Binding-site contacts:
Ligand atom OAD contacts residue GLN117 of chain 1.A at 3.3 Å (h-bond).
Ligand atom CAH contacts residue THR316 of chain 1.A at 3.8 Å.
Ligand atom CAK contacts residue LEU116 of chain 1.A at 3.8 Å (hydrophobic).
Ligand atom OAB contacts residue LYS64 of chain 1.A at 3.1 Å (salt-bridge).
Ligand atom CAH contacts residue GLY317 of chain 1.A at 3.2 Å.
Ligand atom OAB contacts residue SER61 of chain 1.A at 2.9 Å (h-bond).
Ligand atom OAF contacts residue TYR147 of chain 1.A at 2.4 Å (h-bond).
Ligand atom OAE contacts residue SER61 of chain 1.A at 2.4 Å (h-bond).
Ligand atom OAC contacts residue SER61 of chain 1.A at 3.4 Å (h-bond).
Ligand atom BOR contacts residue SER61 of chain 1.A at 1.6 Å.
Ligand atom OAC contacts residue ALA315 of chain 1.A at 2.8 Å (h-bond).
Ligand atom CAQ contacts residue SER61 of chain 1.A at 3.8 Å.
Ligand atom CAM contacts residue TYR218 of chain 1.A at 3.8 Å (hydrophobic).
Ligand atom SAZ contacts residue SER61 of chain 1.A at 3.5 Å (h-bond).
Ligand atom CAK contacts residue GLN117 of chain 1.A at 3.5 Å.
Ligand atom CAN contacts residue LEU116 of chain 1.A at 3.6 Å (hydrophobic).
Ligand atom CAR contacts residue TYR218 of chain 1.A at 3.5 Å (hydrophobic).
Ligand atom CAI contacts residue GLY317 of chain 1.A at 3.7 Å.
Ligand atom NAS contacts residue SER61 of chain 1.A at 2.9 Å (h-bond).
Ligand atom NAS contacts residue ALA315 of chain 1.A at 3.1 Å (h-bond).
Ligand atom CAT contacts residue GLN117 of chain 1.A at 3.8 Å.
Ligand atom OAB contacts residue ALA217 of chain 1.A at 3.7 Å.
Ligand atom OAF contacts residue SER61 of chain 1.A at 2.5 Å (h-bond).
Ligand atom OAB contacts residue TYR218 of chain 1.A at 3.2 Å.
Ligand atom SAZ contacts residue ALA315 of chain 1.A at 3.4 Å (h-bond).
Ligand atom OAE contacts residue ALA315 of chain 1.A at 2.6 Å (h-bond).
Ligand atom CAK contacts residue ASN149 of chain 1.A at 3.3 Å.
Ligand atom OAB contacts residue ASN149 of chain 1.A at 3.1 Å (h-bond).
Ligand atom OAC contacts residue GLY60 of chain 1.A at 3.2 Å.
Ligand atom CAX contacts residue SER61 of chain 1.A at 2.4 Å.
Ligand atom CAR contacts residue ASN149 of chain 1.A at 3.6 Å.
Ligand atom OAC contacts residue TYR218 of chain 1.A at 2.9 Å.
Ligand atom OAC contacts residue THR316 of chain 1.A at 3.9 Å.
Ligand atom OAF contacts residue LYS312 of chain 1.A at 3.9 Å.
Ligand atom CAN contacts residue ASN149 of chain 1.A at 3.2 Å.
Ligand atom SAZ contacts residue TYR218 of chain 1.A at 3.6 Å.
Ligand atom OAE contacts residue GLY314 of chain 1.A at 3.3 Å.
Ligand atom CAO contacts residue GLN117 of chain 1.A at 3.2 Å.
Ligand atom BOR contacts residue TYR147 of chain 1.A at 3.3 Å.
Ligand atom CAI contacts residue THR316 of chain 1.A at 3.9 Å.

The protein below binds the small molecule below.
Small molecule (SMILES): O=C(O)c1cccc(C[C@H](NS(=O)(=O)Cc2ccccc2)B(O)O)c1

Sequence of chain 1.A:
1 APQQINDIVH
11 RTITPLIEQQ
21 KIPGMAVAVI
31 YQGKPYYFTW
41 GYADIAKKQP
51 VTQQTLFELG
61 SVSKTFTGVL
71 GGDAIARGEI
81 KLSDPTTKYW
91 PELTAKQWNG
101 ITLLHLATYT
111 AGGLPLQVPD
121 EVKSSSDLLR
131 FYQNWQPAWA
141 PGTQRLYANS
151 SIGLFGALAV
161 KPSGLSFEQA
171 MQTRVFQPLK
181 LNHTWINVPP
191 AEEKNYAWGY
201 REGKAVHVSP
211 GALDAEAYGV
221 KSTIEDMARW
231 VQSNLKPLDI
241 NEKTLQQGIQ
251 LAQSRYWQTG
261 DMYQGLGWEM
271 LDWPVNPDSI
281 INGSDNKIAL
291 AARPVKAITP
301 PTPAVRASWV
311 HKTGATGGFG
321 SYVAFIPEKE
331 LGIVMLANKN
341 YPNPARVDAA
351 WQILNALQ